Sequence of chain 1.B:
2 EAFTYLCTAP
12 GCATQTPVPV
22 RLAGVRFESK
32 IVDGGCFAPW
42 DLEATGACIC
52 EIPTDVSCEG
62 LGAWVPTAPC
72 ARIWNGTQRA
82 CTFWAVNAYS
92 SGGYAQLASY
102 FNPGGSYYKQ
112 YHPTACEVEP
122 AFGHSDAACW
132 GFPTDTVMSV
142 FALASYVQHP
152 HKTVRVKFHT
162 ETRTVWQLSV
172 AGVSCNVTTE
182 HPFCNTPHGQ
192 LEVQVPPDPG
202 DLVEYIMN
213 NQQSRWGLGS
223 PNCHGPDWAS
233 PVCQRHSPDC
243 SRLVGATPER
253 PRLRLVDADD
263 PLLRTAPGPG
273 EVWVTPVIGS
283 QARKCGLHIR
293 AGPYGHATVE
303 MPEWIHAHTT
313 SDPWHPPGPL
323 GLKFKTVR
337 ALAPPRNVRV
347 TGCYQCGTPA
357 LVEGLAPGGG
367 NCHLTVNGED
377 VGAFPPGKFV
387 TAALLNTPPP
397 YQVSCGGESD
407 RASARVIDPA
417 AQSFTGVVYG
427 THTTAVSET

Binding-site contacts:
Ligand atom C4 contacts residue ASN76 of chain 1.B at 4.2 Å.
Ligand atom C7 contacts residue ASN76 of chain 1.B at 3.3 Å.
Ligand atom C7 contacts residue ALA72 of chain 1.B at 4.2 Å (hydrophobic).
Ligand atom C3 contacts residue ASN76 of chain 1.B at 3.8 Å.
Ligand atom C8 contacts residue ALA72 of chain 1.B at 3.9 Å (hydrophobic).
Ligand atom C8 contacts residue ARG73 of chain 1.B at 4.0 Å.
Ligand atom O5 contacts residue ASN76 of chain 1.B at 2.3 Å (h-bond).
Ligand atom C1 contacts residue ASN76 of chain 1.B at 1.4 Å.
Ligand atom N2 contacts residue ASN76 of chain 1.B at 2.9 Å (h-bond).
Ligand atom N2 contacts residue ALA72 of chain 1.B at 4.4 Å.
Ligand atom C5 contacts residue ASN76 of chain 1.B at 3.6 Å.
Ligand atom C2 contacts residue ASN76 of chain 1.B at 2.4 Å.
Ligand atom O7 contacts residue ASN76 of chain 1.B at 3.2 Å (h-bond).

This protein binds this small molecule.
Small molecule (SMILES): CC(=O)N[C@@H]1[C@@H](O)[C@H](O)[C@@H](CO)O[C@H]1O